The small molecule below binds the protein below.
Small molecule (SMILES): O=C(O)COP(=O)(O)O

Sequence of chain 2.B:
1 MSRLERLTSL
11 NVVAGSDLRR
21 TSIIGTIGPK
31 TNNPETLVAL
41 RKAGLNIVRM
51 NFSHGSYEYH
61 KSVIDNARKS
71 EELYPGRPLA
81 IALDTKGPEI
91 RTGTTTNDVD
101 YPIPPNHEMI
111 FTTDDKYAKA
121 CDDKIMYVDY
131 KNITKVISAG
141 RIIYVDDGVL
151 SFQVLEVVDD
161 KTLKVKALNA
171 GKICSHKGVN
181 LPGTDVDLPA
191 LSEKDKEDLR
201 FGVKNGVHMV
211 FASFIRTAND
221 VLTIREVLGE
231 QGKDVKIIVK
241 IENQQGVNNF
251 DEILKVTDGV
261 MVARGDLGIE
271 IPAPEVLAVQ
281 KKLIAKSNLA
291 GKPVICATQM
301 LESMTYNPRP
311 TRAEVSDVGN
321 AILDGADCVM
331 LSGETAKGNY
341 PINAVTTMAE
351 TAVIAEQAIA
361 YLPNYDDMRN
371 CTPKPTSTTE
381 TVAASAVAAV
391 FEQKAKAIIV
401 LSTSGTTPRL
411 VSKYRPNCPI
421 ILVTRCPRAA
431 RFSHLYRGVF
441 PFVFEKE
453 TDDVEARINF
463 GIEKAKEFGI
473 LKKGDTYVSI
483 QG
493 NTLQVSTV

Binding-site contacts:
Ligand atom O3P contacts residue K1 of chain 2.H at 2.9 Å.
Ligand atom C1 contacts residue GLY265 of chain 2.B at 3.0 Å.
Ligand atom O1P contacts residue GLU242 of chain 2.B at 3.7 Å.
Ligand atom O1 contacts residue ALA263 of chain 2.B at 2.4 Å.
Ligand atom O4P contacts residue MN1 of chain 2.G at 1.8 Å.
Ligand atom C1 contacts residue ALA263 of chain 2.B at 3.0 Å (hydrophobic).
Ligand atom C2 contacts residue THR298 of chain 2.B at 3.1 Å.
Ligand atom O1 contacts residue GLU242 of chain 2.B at 3.7 Å.
Ligand atom P contacts residue LYS240 of chain 2.B at 4.1 Å.
Ligand atom O2 contacts residue VAL262 of chain 2.B at 3.9 Å.
Ligand atom O1 contacts residue MN1 of chain 2.G at 3.8 Å.
Ligand atom O2 contacts residue GLY265 of chain 2.B at 3.2 Å (h-bond).
Ligand atom O3P contacts residue ASP84 of chain 2.B at 3.8 Å.
Ligand atom O2 contacts residue ALA297 of chain 2.B at 3.3 Å (h-bond).
Ligand atom C1 contacts residue THR298 of chain 2.B at 3.3 Å.
Ligand atom O1P contacts residue ASP266 of chain 2.B at 3.5 Å (salt-bridge).
Ligand atom C1 contacts residue MN1 of chain 2.G at 4.1 Å.
Ligand atom O3P contacts residue SER213 of chain 2.B at 3.7 Å.
Ligand atom O2 contacts residue ARG264 of chain 2.B at 2.8 Å (salt-bridge).
Ligand atom C1 contacts residue ASP266 of chain 2.B at 4.2 Å.
Ligand atom O4P contacts residue GLU242 of chain 2.B at 3.6 Å (salt-bridge).
Ligand atom O2P contacts residue MN1 of chain 2.G at 3.9 Å.
Ligand atom O4P contacts residue ASP266 of chain 2.B at 3.0 Å (salt-bridge).
Ligand atom O1 contacts residue ASP266 of chain 2.B at 3.4 Å (salt-bridge).
Ligand atom C2 contacts residue GLY265 of chain 2.B at 3.9 Å.
Ligand atom O2 contacts residue ALA263 of chain 2.B at 2.9 Å.
Ligand atom O4P contacts residue K1 of chain 2.H at 4.2 Å.
Ligand atom P contacts residue MN1 of chain 2.G at 2.7 Å.
Ligand atom P contacts residue ASP266 of chain 2.B at 3.8 Å.
Ligand atom O2 contacts residue THR298 of chain 2.B at 2.8 Å (h-bond).
Ligand atom O3P contacts residue MN1 of chain 2.G at 3.7 Å.
Ligand atom O1 contacts residue GLY265 of chain 2.B at 2.7 Å (h-bond).
Ligand atom O4P contacts residue SER213 of chain 2.B at 4.3 Å.
Ligand atom O3P contacts residue ARG49 of chain 2.B at 3.1 Å (salt-bridge).
Ligand atom O1P contacts residue MN1 of chain 2.G at 2.5 Å.
Ligand atom O3P contacts residue LYS240 of chain 2.B at 2.7 Å (salt-bridge).
Ligand atom O1 contacts residue ARG264 of chain 2.B at 3.0 Å (salt-bridge).
Ligand atom P contacts residue K1 of chain 2.H at 4.2 Å.
Ligand atom C2 contacts residue MN1 of chain 2.G at 3.6 Å.
Ligand atom C1 contacts residue ARG264 of chain 2.B at 3.3 Å.